Binding-site contacts:
Ligand atom C6 contacts residue PHE345 of chain 1.A at 4.2 Å (hydrophobic).
Ligand atom O4 contacts residue GLY344 of chain 1.A at 4.2 Å.
Ligand atom O7 contacts residue PRO343 of chain 1.A at 3.5 Å.
Ligand atom C5 contacts residue SER346 of chain 1.A at 3.9 Å.
Ligand atom C8 contacts residue ALA342 of chain 1.A at 3.8 Å (hydrophobic).
Ligand atom C7 contacts residue ASN349 of chain 1.A at 3.7 Å.
Ligand atom C5 contacts residue GLY344 of chain 1.A at 4.5 Å.
Ligand atom C7 contacts residue PRO343 of chain 1.A at 4.3 Å (hydrophobic).
Ligand atom C6 contacts residue ASP348 of chain 1.A at 4.2 Å.
Ligand atom C8 contacts residue PHE345 of chain 1.A at 4.1 Å (hydrophobic).
Ligand atom C2 contacts residue ASN349 of chain 1.A at 2.6 Å.
Ligand atom C1 contacts residue GLY344 of chain 1.A at 4.3 Å.
Ligand atom C8 contacts residue GLY344 of chain 1.A at 3.9 Å.
Ligand atom C6 contacts residue SER346 of chain 1.A at 4.0 Å.
Ligand atom C3 contacts residue ASN349 of chain 1.A at 3.8 Å.
Ligand atom C5 contacts residue ASN349 of chain 1.A at 3.4 Å.
Ligand atom O5 contacts residue ASN349 of chain 1.A at 2.1 Å (h-bond).
Ligand atom O7 contacts residue GLY344 of chain 1.A at 2.8 Å (h-bond).
Ligand atom C7 contacts residue GLY344 of chain 1.A at 3.6 Å.
Ligand atom C8 contacts residue PRO343 of chain 1.A at 4.2 Å (hydrophobic).
Ligand atom C1 contacts residue ASN349 of chain 1.A at 1.3 Å.
Ligand atom C6 contacts residue SER346 of chain 1.A at 3.9 Å.
Ligand atom C8 contacts residue ASN349 of chain 1.A at 4.5 Å.
Ligand atom C5 contacts residue SER346 of chain 1.A at 4.5 Å.
Ligand atom C3 contacts residue GLY344 of chain 1.A at 4.5 Å.
Ligand atom C5 contacts residue ASN349 of chain 1.A at 4.2 Å.
Ligand atom O5 contacts residue SER346 of chain 1.A at 3.9 Å.
Ligand atom C5 contacts residue PHE345 of chain 1.A at 4.3 Å (hydrophobic).
Ligand atom N2 contacts residue ASN349 of chain 1.A at 3.1 Å (h-bond).
Ligand atom O7 contacts residue ASN349 of chain 1.A at 4.2 Å.
Ligand atom C6 contacts residue ASN349 of chain 1.A at 3.8 Å.
Ligand atom C1 contacts residue SER346 of chain 1.A at 4.1 Å.
Ligand atom C4 contacts residue ASN349 of chain 1.A at 4.1 Å.
Ligand atom C6 contacts residue ASN349 of chain 1.A at 4.5 Å.
Ligand atom O5 contacts residue SER346 of chain 1.A at 3.5 Å.

A small-molecule ligand and the protein it binds are described below.
Small molecule (SMILES): CC(=O)N[C@H]1[C@H](O[C@H]2[C@H](O)[C@@H](NC(C)=O)CO[C@@H]2CO[C@@H]2O[C@@H](C)[C@@H](O)[C@@H](O)[C@@H]2O)O[C@H](CO)[C@@H](O)[C@@H]1O

Sequence of chain 1.A:
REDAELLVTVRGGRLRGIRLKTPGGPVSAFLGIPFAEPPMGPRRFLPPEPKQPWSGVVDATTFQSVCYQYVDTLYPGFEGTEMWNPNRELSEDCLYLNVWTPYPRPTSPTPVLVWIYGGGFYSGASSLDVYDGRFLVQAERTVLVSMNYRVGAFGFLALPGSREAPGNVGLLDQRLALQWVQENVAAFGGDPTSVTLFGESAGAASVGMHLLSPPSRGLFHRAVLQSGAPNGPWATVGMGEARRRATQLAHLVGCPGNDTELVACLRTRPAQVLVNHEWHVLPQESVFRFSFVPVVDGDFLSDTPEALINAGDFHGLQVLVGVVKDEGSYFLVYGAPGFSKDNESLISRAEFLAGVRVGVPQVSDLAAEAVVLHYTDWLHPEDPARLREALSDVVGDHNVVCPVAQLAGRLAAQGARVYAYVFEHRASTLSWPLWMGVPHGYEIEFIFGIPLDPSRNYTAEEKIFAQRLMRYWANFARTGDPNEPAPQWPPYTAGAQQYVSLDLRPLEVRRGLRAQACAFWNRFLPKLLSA